Binding-site contacts:
Ligand atom C2 contacts residue ASN45 of chain 1.D at 3.2 Å.
Ligand atom C8 contacts residue ASN45 of chain 1.D at 4.4 Å.
Ligand atom O6 contacts residue GLN48 of chain 1.D at 4.1 Å.
Ligand atom O5 contacts residue GLN48 of chain 1.D at 4.0 Å.
Ligand atom C3 contacts residue ASN45 of chain 1.D at 4.5 Å.
Ligand atom C8 contacts residue ILE1 of chain 1.C at 3.9 Å (hydrophobic).
Ligand atom N2 contacts residue ASN45 of chain 1.D at 3.9 Å.
Ligand atom C7 contacts residue ILE1 of chain 1.C at 3.9 Å (hydrophobic).
Ligand atom C2 contacts residue ILE1 of chain 1.C at 3.4 Å (hydrophobic).
Ligand atom C1 contacts residue ASN45 of chain 1.D at 2.5 Å.
Ligand atom O5 contacts residue ASN45 of chain 1.D at 2.6 Å (h-bond).
Ligand atom O5 contacts residue ILE1 of chain 1.C at 4.0 Å.
Ligand atom N2 contacts residue ILE1 of chain 1.C at 3.1 Å (h-bond).
Ligand atom C8 contacts residue LYS2 of chain 1.C at 3.2 Å.
Ligand atom C1 contacts residue ILE1 of chain 1.C at 2.8 Å (hydrophobic).
Ligand atom C5 contacts residue ASN45 of chain 1.D at 4.0 Å.
Ligand atom C3 contacts residue ILE1 of chain 1.C at 4.0 Å (hydrophobic).
Ligand atom C1 contacts residue LYS2 of chain 1.C at 4.4 Å.
Ligand atom C6 contacts residue GLN48 of chain 1.D at 3.7 Å.
Ligand atom C7 contacts residue ASN45 of chain 1.D at 4.0 Å.
Ligand atom O7 contacts residue ASN45 of chain 1.D at 4.3 Å.

A protein and the small-molecule ligand that binds it are described below.
Small molecule (SMILES): CC(=O)N[C@@H]1[C@@H](O)[C@H](O)[C@@H](CO)O[C@H]1O

Sequence of chain 1.C:
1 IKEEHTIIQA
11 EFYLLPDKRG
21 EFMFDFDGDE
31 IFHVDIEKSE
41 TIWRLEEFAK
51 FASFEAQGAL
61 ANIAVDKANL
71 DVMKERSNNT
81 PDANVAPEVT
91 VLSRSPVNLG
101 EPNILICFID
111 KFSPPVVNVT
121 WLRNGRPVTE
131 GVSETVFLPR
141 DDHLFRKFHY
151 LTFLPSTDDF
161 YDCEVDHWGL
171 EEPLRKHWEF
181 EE

Sequence of chain 1.D:
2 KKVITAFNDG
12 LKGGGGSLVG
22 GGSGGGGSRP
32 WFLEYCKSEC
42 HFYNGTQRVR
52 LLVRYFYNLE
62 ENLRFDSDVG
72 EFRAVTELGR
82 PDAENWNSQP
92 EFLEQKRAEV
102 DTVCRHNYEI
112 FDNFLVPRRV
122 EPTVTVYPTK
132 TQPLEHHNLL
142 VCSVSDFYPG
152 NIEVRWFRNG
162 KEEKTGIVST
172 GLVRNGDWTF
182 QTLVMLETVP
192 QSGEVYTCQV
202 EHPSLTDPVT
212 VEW